Binding-site contacts:
Ligand atom C5 contacts residue ASN60 of chain 1.LA at 3.7 Å.
Ligand atom O7 contacts residue ASN60 of chain 1.LA at 4.3 Å.
Ligand atom C1 contacts residue ASN60 of chain 1.LA at 1.4 Å.
Ligand atom O5 contacts residue THR103 of chain 1.LA at 4.0 Å.
Ligand atom O7 contacts residue ASN48 of chain 1.LA at 4.3 Å.
Ligand atom C1 contacts residue GLU105 of chain 1.LA at 3.3 Å.
Ligand atom C2 contacts residue ASN60 of chain 1.LA at 2.5 Å.
Ligand atom O6 contacts residue GLU105 of chain 1.LA at 3.6 Å.
Ligand atom N2 contacts residue ASN60 of chain 1.LA at 2.9 Å (h-bond).
Ligand atom C8 contacts residue ASN60 of chain 1.LA at 3.8 Å.
Ligand atom C5 contacts residue GLU105 of chain 1.LA at 3.3 Å.
Ligand atom O7 contacts residue THR47 of chain 1.LA at 4.3 Å.
Ligand atom C8 contacts residue SER49 of chain 1.LA at 3.5 Å.
Ligand atom C7 contacts residue ASN60 of chain 1.LA at 3.5 Å.
Ligand atom O5 contacts residue ASN60 of chain 1.LA at 2.4 Å (h-bond).
Ligand atom C4 contacts residue ASN60 of chain 1.LA at 4.3 Å.
Ligand atom C3 contacts residue ASN60 of chain 1.LA at 3.8 Å.
Ligand atom O5 contacts residue GLU105 of chain 1.LA at 3.2 Å (salt-bridge).
Ligand atom C6 contacts residue GLU105 of chain 1.LA at 4.1 Å.

Sequence of chain 1.LA:
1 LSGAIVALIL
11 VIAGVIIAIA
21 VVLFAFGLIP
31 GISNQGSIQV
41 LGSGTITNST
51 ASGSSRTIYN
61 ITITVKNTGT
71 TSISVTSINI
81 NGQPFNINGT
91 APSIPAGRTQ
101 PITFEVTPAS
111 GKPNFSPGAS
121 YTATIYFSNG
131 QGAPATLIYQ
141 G

This small molecule binds to this protein.
Small molecule (SMILES): CC(=O)N[C@H]1[C@H](O[C@H]2[C@H](O)[C@@H](NC(C)=O)CO[C@@H]2CO)O[C@H](CO)[C@@H](O)[C@@H]1O